Binding-site contacts:
Ligand atom O6 contacts residue ASN1227 of chain 1.B at 4.1 Å.
Ligand atom C1 contacts residue ASN1227 of chain 1.B at 1.4 Å.
Ligand atom C3 contacts residue VAL1223 of chain 1.B at 3.5 Å (hydrophobic).
Ligand atom C1 contacts residue TYR1225 of chain 1.B at 3.9 Å (hydrophobic).
Ligand atom C4 contacts residue ASN1227 of chain 1.B at 4.2 Å.
Ligand atom C7 contacts residue TYR1225 of chain 1.B at 3.6 Å (hydrophobic).
Ligand atom C8 contacts residue TYR1225 of chain 1.B at 3.4 Å (hydrophobic).
Ligand atom O4 contacts residue VAL1223 of chain 1.B at 3.7 Å.
Ligand atom C7 contacts residue VAL1223 of chain 1.B at 3.7 Å (hydrophobic).
Ligand atom C8 contacts residue GLN1222 of chain 1.B at 3.8 Å.
Ligand atom C8 contacts residue VAL1223 of chain 1.B at 3.9 Å (hydrophobic).
Ligand atom O7 contacts residue VAL1223 of chain 1.B at 3.5 Å (h-bond).
Ligand atom O7 contacts residue GLN1222 of chain 1.B at 4.2 Å.
Ligand atom C5 contacts residue ASN1227 of chain 1.B at 3.7 Å.
Ligand atom C8 contacts residue PRO1221 of chain 1.B at 3.5 Å (hydrophobic).
Ligand atom C3 contacts residue ASN1227 of chain 1.B at 3.6 Å.
Ligand atom C8 contacts residue SER790 of chain 1.B at 3.8 Å.
Ligand atom C1 contacts residue VAL1223 of chain 1.B at 4.2 Å (hydrophobic).
Ligand atom N2 contacts residue TYR1225 of chain 1.B at 2.9 Å (h-bond).
Ligand atom O6 contacts residue GLU1006 of chain 1.C at 3.9 Å.
Ligand atom C6 contacts residue GLU1006 of chain 1.C at 4.1 Å.
Ligand atom O7 contacts residue ASN1227 of chain 1.B at 4.1 Å.
Ligand atom C2 contacts residue TYR1225 of chain 1.B at 3.9 Å (hydrophobic).
Ligand atom O3 contacts residue VAL1223 of chain 1.B at 2.9 Å (h-bond).
Ligand atom C2 contacts residue ASN1227 of chain 1.B at 2.3 Å.
Ligand atom C7 contacts residue ASN1227 of chain 1.B at 3.7 Å.
Ligand atom O5 contacts residue VAL1223 of chain 1.B at 4.1 Å.
Ligand atom C2 contacts residue VAL1223 of chain 1.B at 4.2 Å (hydrophobic).
Ligand atom N2 contacts residue VAL1223 of chain 1.B at 3.9 Å.
Ligand atom O6 contacts residue PRO1175 of chain 1.B at 4.0 Å.
Ligand atom O5 contacts residue ASN1227 of chain 1.B at 2.4 Å (h-bond).
Ligand atom C8 contacts residue GLN1226 of chain 1.B at 3.7 Å.
Ligand atom C7 contacts residue GLN1222 of chain 1.B at 4.1 Å.
Ligand atom C3 contacts residue TYR1225 of chain 1.B at 4.3 Å (hydrophobic).
Ligand atom N2 contacts residue ASN1227 of chain 1.B at 2.8 Å (h-bond).

A small-molecule ligand and the protein it binds are described below.
Small molecule (SMILES): CC(=O)N[C@H]1[C@H](O[C@H]2[C@H](O)[C@@H](NC(C)=O)CO[C@@H]2CO)O[C@H](CO)[C@@H](O[C@@H]2O[C@H](CO)[C@@H](O)[C@H](O[C@H]3O[C@H](CO)[C@@H](O)[C@H](O)[C@@H]3O)[C@@H]2O)[C@@H]1O

Sequence of chain 1.B:
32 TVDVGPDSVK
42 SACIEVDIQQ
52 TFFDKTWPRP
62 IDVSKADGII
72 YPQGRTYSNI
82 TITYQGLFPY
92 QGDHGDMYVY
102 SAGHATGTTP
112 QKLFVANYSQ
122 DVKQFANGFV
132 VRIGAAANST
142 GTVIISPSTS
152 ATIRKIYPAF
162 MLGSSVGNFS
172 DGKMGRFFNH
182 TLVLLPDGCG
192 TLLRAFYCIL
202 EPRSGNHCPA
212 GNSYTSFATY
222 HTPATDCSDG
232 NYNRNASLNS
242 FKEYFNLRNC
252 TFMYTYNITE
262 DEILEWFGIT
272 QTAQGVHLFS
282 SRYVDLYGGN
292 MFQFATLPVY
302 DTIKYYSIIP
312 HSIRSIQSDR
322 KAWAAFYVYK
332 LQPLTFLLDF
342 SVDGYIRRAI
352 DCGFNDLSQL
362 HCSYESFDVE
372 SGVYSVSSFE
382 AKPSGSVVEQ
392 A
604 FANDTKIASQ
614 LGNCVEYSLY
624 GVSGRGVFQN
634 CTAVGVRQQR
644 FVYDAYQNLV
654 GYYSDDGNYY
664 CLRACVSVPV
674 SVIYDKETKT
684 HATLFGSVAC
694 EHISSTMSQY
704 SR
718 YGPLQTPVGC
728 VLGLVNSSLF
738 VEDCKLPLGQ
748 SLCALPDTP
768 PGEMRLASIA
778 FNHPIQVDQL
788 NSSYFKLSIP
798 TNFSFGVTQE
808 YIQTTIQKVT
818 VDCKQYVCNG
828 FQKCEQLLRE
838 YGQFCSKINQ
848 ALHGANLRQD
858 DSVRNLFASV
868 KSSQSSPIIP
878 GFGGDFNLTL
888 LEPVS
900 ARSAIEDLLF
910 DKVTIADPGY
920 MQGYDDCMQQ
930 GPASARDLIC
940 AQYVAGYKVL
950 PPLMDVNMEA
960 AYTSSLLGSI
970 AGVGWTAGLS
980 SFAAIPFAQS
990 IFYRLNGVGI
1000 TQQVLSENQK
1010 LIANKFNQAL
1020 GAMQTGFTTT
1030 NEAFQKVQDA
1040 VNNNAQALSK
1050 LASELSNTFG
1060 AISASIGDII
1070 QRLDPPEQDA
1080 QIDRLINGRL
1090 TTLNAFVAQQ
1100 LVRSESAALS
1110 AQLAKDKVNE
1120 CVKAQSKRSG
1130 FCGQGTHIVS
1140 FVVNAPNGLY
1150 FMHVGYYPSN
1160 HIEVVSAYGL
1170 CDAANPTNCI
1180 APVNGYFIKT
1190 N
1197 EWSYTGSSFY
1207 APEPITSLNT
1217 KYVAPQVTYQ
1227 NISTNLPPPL

Sequence of chain 1.C:
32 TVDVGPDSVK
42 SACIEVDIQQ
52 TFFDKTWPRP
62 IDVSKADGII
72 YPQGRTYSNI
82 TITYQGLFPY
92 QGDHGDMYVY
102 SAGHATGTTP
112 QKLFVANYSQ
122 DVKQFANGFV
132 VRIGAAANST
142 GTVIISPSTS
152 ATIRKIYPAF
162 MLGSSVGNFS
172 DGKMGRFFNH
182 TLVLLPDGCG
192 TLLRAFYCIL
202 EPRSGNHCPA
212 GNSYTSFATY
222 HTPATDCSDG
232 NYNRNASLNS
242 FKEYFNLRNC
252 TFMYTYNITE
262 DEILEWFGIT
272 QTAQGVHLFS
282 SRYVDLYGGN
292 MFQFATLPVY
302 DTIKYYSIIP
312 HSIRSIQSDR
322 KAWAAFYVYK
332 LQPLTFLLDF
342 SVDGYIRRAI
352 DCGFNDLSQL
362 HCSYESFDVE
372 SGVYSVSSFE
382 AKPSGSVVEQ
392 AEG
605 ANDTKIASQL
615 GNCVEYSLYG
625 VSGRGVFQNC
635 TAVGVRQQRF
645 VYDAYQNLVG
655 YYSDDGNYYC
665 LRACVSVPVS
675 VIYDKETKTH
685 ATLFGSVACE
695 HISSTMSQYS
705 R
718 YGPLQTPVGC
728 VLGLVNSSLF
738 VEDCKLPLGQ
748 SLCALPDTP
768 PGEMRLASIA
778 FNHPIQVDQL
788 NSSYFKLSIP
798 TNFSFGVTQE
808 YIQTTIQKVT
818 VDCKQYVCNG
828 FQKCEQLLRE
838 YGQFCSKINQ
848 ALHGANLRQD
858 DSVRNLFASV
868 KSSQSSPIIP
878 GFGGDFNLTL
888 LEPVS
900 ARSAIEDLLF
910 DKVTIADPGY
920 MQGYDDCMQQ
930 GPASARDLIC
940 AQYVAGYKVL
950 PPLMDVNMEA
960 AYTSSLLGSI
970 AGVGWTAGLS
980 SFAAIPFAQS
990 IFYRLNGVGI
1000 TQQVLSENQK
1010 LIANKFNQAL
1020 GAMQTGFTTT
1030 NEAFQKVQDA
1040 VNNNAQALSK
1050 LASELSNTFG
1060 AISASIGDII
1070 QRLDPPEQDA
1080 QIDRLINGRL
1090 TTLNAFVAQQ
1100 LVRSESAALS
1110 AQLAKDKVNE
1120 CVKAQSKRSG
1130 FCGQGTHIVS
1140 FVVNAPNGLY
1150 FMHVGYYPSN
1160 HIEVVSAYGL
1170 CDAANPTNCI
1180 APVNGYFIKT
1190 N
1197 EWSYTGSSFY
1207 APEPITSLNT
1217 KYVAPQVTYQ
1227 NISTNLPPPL